The small molecule below binds the protein below.
Small molecule (SMILES): CC(C)=CCC[C@@H](C)[C@H]1CC[C@H]2C3=C(CC[C@]12C)[C@@]1(C)CC[C@H](O)[C@@](C)(C(=O)O)[C@@H]1CC3

Binding-site contacts:
Ligand atom C4B contacts residue ALA109 of chain 5.A at 4.1 Å (hydrophobic).
Ligand atom C11 contacts residue MET106 of chain 5.A at 3.8 Å (hydrophobic).
Ligand atom OC1 contacts residue GLN27 of chain 5.A at 3.0 Å (h-bond).
Ligand atom OC2 contacts residue GLN27 of chain 5.A at 2.8 Å (h-bond).
Ligand atom C1 contacts residue MET106 of chain 5.A at 4.0 Å (hydrophobic).
Ligand atom C16 contacts residue CYS61 of chain 5.A at 3.7 Å (hydrophobic).
Ligand atom C19 contacts residue PHE118 of chain 5.A at 4.2 Å (hydrophobic).
Ligand atom C27 contacts residue TRP58 of chain 5.A at 3.5 Å (hydrophobic).
Ligand atom C24 contacts residue ILE138 of chain 5.A at 4.2 Å (hydrophobic).
Ligand atom C19 contacts residue MET106 of chain 5.A at 3.9 Å (hydrophobic).
Ligand atom C25 contacts residue HIS220 of chain 5.A at 4.0 Å.
Ligand atom C7 contacts residue HIS64 of chain 5.A at 4.1 Å.
Ligand atom C26 contacts residue HIS220 of chain 5.A at 4.0 Å.
Ligand atom C14 contacts residue LEU65 of chain 5.A at 3.9 Å (hydrophobic).
Ligand atom C19 contacts residue ALA109 of chain 5.A at 3.9 Å (hydrophobic).
Ligand atom OC1 contacts residue ALA68 of chain 5.A at 4.0 Å.
Ligand atom C6 contacts residue PHE118 of chain 5.A at 3.9 Å (hydrophobic).
Ligand atom C20 contacts residue PHE129 of chain 5.A at 4.0 Å (hydrophobic).
Ligand atom C22 contacts residue ILE138 of chain 5.A at 3.7 Å (hydrophobic).
Ligand atom C15 contacts residue HIS64 of chain 5.A at 3.9 Å.
Ligand atom C18 contacts residue PHE129 of chain 5.A at 4.1 Å (hydrophobic).
Ligand atom C12 contacts residue MET106 of chain 5.A at 3.5 Å (hydrophobic).
Ligand atom C7 contacts residue PHE119 of chain 5.A at 4.2 Å (hydrophobic).
Ligand atom C24 contacts residue LEU132 of chain 5.A at 4.2 Å (hydrophobic).
Ligand atom C26 contacts residue LEU65 of chain 5.A at 3.7 Å (hydrophobic).
Ligand atom O3 contacts residue GLN27 of chain 5.A at 3.0 Å (h-bond).
Ligand atom C2 contacts residue MET106 of chain 5.A at 4.2 Å (hydrophobic).
Ligand atom C27 contacts residue HIS220 of chain 5.A at 3.8 Å.
Ligand atom C11 contacts residue VAL102 of chain 5.A at 4.1 Å (hydrophobic).
Ligand atom C3 contacts residue GLN27 of chain 5.A at 3.5 Å.
Ligand atom OC1 contacts residue HIS64 of chain 5.A at 3.7 Å.
Ligand atom OC2 contacts residue LEU28 of chain 5.A at 3.3 Å.
Ligand atom C23 contacts residue ILE138 of chain 5.A at 4.2 Å (hydrophobic).
Ligand atom C15 contacts residue CYS61 of chain 5.A at 4.2 Å (hydrophobic).
Ligand atom C21 contacts residue ILE141 of chain 5.A at 3.8 Å (hydrophobic).
Ligand atom C22 contacts residue PHE129 of chain 5.A at 4.0 Å (hydrophobic).
Ligand atom C15 contacts residue PHE119 of chain 5.A at 4.0 Å (hydrophobic).
Ligand atom C19 contacts residue VAL117 of chain 5.A at 3.8 Å (hydrophobic).
Ligand atom C4A contacts residue GLN27 of chain 5.A at 3.1 Å.
Ligand atom C21 contacts residue ILE138 of chain 5.A at 4.0 Å (hydrophobic).

Sequence of chain 5.A:
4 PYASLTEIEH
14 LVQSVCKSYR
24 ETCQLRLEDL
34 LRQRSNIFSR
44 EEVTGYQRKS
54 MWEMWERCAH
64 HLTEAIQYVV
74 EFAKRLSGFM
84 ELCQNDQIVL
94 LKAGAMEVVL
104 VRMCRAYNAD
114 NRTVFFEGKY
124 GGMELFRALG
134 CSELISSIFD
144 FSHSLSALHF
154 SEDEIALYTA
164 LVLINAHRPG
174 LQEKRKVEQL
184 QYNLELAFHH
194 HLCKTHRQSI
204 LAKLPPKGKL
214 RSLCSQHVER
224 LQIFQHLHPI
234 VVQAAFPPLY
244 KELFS